Sequence of chain 1.D:
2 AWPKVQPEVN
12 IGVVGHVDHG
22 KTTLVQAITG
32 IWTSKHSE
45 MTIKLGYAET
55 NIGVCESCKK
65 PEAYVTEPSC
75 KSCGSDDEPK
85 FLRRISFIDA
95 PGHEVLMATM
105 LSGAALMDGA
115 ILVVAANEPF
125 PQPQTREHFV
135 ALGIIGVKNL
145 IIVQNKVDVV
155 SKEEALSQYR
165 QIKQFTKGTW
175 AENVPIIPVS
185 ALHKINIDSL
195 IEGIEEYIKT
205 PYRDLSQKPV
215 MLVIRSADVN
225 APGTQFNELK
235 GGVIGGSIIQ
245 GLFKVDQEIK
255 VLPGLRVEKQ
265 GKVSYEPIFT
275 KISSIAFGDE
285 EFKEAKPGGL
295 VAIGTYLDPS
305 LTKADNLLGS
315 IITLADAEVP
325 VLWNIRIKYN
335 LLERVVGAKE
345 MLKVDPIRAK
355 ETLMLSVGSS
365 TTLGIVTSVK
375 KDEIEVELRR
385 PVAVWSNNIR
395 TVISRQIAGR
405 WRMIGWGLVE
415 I

Binding-site contacts:
Ligand atom O2G contacts residue LYS22 of chain 1.D at 3.4 Å.
Ligand atom N9 contacts residue LYS150 of chain 1.D at 3.6 Å.
Ligand atom O2B contacts residue LYS22 of chain 1.D at 3.4 Å (salt-bridge).
Ligand atom PB contacts residue LYS22 of chain 1.D at 3.5 Å.
Ligand atom O6 contacts residue LEU186 of chain 1.D at 3.0 Å (h-bond).
Ligand atom O5' contacts residue THR24 of chain 1.D at 3.6 Å.
Ligand atom O1B contacts residue ASP19 of chain 1.D at 3.5 Å (salt-bridge).
Ligand atom N1 contacts residue ASP152 of chain 1.D at 2.8 Å (salt-bridge).
Ligand atom O6 contacts residue ASN149 of chain 1.D at 3.0 Å (h-bond).
Ligand atom O2B contacts residue THR23 of chain 1.D at 2.7 Å (h-bond).
Ligand atom O6 contacts residue ALA185 of chain 1.D at 2.6 Å (h-bond).
Ligand atom O3A contacts residue GLY21 of chain 1.D at 3.2 Å (h-bond).
Ligand atom C8 contacts residue THR24 of chain 1.D at 3.6 Å.
Ligand atom C5 contacts residue LEU186 of chain 1.D at 3.5 Å (hydrophobic).
Ligand atom C6 contacts residue ASP152 of chain 1.D at 3.6 Å.
Ligand atom N2 contacts residue ASP152 of chain 1.D at 2.9 Å (salt-bridge).
Ligand atom O4' contacts residue LYS150 of chain 1.D at 3.4 Å (salt-bridge).
Ligand atom C5 contacts residue LYS150 of chain 1.D at 3.6 Å.
Ligand atom O6 contacts residue LYS150 of chain 1.D at 3.5 Å (salt-bridge).
Ligand atom O1A contacts residue GLY21 of chain 1.D at 3.4 Å.
Ligand atom N7 contacts residue ASN149 of chain 1.D at 3.1 Å (h-bond).
Ligand atom O1G contacts residue LYS22 of chain 1.D at 2.7 Å (salt-bridge).
Ligand atom O1A contacts residue THR23 of chain 1.D at 3.3 Å (h-bond).
Ligand atom C6 contacts residue LYS150 of chain 1.D at 3.6 Å.
Ligand atom O3A contacts residue LYS22 of chain 1.D at 3.6 Å.
Ligand atom O1G contacts residue VAL18 of chain 1.D at 3.2 Å.
Ligand atom O1B contacts residue LYS22 of chain 1.D at 2.7 Å (salt-bridge).
Ligand atom C6 contacts residue LEU186 of chain 1.D at 3.4 Å (hydrophobic).
Ligand atom O1G contacts residue GLY96 of chain 1.D at 3.1 Å (h-bond).
Ligand atom O1B contacts residue GLY21 of chain 1.D at 3.2 Å (h-bond).
Ligand atom O1A contacts residue THR24 of chain 1.D at 2.6 Å (h-bond).
Ligand atom C2 contacts residue ASP152 of chain 1.D at 3.5 Å.
Ligand atom C3B contacts residue ASP19 of chain 1.D at 3.4 Å.
Ligand atom N1 contacts residue LYS150 of chain 1.D at 3.6 Å.
Ligand atom O6 contacts residue SER184 of chain 1.D at 3.2 Å.
Ligand atom N1 contacts residue LEU186 of chain 1.D at 3.6 Å.
Ligand atom O1G contacts residue ASP19 of chain 1.D at 3.3 Å (salt-bridge).
Ligand atom O6 contacts residue ASP152 of chain 1.D at 3.5 Å (salt-bridge).
Ligand atom PA contacts residue THR24 of chain 1.D at 3.6 Å.
Ligand atom O1B contacts residue HIS20 of chain 1.D at 3.4 Å (h-bond).

A protein and the small-molecule ligand that binds it are described below.
Small molecule (SMILES): Nc1nc2c(ncn2[C@@H]2O[C@H](CO[P](=O)(O)O[P](=O)(O)CP(=O)(O)O)[C@@H](O)[C@H]2O)c(=O)[nH]1